Binding-site contacts:
Ligand atom O5 contacts residue MET151 of chain 49.A at 3.9 Å.
Ligand atom N2 contacts residue THR156 of chain 49.A at 4.3 Å.
Ligand atom C4 contacts residue ASN154 of chain 49.A at 4.3 Å.
Ligand atom O7 contacts residue ASN154 of chain 49.A at 4.3 Å.
Ligand atom C5 contacts residue THR156 of chain 49.A at 4.1 Å.
Ligand atom C3 contacts residue THR156 of chain 49.A at 4.5 Å.
Ligand atom O5 contacts residue ASN154 of chain 49.A at 2.3 Å (h-bond).
Ligand atom C2 contacts residue ASN154 of chain 49.A at 2.5 Å.
Ligand atom C5 contacts residue ASN154 of chain 49.A at 3.7 Å.
Ligand atom C2 contacts residue THR156 of chain 49.A at 4.2 Å.
Ligand atom C7 contacts residue ASN154 of chain 49.A at 3.3 Å.
Ligand atom C8 contacts residue ASN154 of chain 49.A at 2.8 Å.
Ligand atom C3 contacts residue ASN154 of chain 49.A at 3.8 Å.
Ligand atom C1 contacts residue THR156 of chain 49.A at 3.2 Å.
Ligand atom C1 contacts residue ASN154 of chain 49.A at 1.4 Å.
Ligand atom C6 contacts residue MET151 of chain 49.A at 4.0 Å (hydrophobic).
Ligand atom O5 contacts residue THR156 of chain 49.A at 3.9 Å.
Ligand atom O6 contacts residue MET151 of chain 49.A at 4.0 Å.
Ligand atom N2 contacts residue ASN154 of chain 49.A at 2.9 Å (h-bond).

The small molecule below binds the protein below.
Small molecule (SMILES): CC(=O)N[C@@H]1[C@@H](O)[C@H](O)[C@@H](CO)O[C@H]1O

Sequence of chain 49.A:
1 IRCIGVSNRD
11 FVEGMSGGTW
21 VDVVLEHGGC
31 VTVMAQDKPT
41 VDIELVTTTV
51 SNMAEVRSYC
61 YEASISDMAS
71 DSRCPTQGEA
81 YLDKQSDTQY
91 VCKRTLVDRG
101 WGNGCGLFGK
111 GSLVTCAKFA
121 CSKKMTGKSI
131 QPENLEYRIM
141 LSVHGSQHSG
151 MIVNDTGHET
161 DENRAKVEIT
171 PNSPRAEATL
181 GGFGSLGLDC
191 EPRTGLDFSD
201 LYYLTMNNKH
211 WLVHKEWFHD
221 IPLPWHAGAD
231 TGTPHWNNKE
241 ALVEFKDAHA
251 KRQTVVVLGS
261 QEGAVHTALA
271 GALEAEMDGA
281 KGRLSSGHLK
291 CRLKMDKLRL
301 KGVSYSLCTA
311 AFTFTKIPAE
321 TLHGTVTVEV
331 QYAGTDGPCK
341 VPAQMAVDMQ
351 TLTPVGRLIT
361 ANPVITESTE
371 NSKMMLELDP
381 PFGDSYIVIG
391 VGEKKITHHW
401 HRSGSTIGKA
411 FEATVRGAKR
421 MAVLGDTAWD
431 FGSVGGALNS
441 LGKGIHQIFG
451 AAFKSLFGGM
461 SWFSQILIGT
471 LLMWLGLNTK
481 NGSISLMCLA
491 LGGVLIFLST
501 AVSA